Sequence of chain 1.C:
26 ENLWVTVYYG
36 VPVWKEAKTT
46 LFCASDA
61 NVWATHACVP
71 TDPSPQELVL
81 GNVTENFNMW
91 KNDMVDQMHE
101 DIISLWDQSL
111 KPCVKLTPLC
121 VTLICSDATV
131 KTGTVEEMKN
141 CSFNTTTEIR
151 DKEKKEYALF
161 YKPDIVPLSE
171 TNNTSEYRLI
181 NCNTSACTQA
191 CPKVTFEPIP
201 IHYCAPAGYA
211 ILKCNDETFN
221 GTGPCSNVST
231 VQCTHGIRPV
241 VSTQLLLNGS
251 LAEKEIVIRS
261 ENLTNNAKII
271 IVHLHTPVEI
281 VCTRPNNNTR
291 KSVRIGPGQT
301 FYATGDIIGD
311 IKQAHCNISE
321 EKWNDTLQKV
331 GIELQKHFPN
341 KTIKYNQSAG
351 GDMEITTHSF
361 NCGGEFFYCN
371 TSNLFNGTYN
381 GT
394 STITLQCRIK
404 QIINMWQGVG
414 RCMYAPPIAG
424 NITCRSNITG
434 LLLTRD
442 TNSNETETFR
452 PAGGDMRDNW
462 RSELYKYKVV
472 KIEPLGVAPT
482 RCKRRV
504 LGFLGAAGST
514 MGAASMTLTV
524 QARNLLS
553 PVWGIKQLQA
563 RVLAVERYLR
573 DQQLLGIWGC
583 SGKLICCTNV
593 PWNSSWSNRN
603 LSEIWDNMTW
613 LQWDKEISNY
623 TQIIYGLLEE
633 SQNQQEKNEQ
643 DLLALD

A small-molecule ligand and the protein it binds are described below.
Small molecule (SMILES): CC(=O)N[C@H]1[C@H](O[C@H]2[C@H](O)[C@@H](NC(C)=O)CO[C@@H]2CO)O[C@H](CO)[C@@H](O)[C@@H]1O

Binding-site contacts:
Ligand atom N2 contacts residue ASN227 of chain 1.C at 3.0 Å (h-bond).
Ligand atom O6 contacts residue SER229 of chain 1.C at 3.1 Å (h-bond).
Ligand atom C1 contacts residue ASN215 of chain 1.C at 4.0 Å.
Ligand atom C2 contacts residue ASN227 of chain 1.C at 2.5 Å.
Ligand atom C1 contacts residue ASN227 of chain 1.C at 1.4 Å.
Ligand atom O6 contacts residue ASN215 of chain 1.C at 3.1 Å (h-bond).
Ligand atom C6 contacts residue GLU77 of chain 1.C at 3.5 Å.
Ligand atom C8 contacts residue GLU77 of chain 1.C at 4.2 Å.
Ligand atom O7 contacts residue ASN227 of chain 1.C at 2.8 Å (h-bond).
Ligand atom O5 contacts residue ASN215 of chain 1.C at 3.1 Å (h-bond).
Ligand atom C4 contacts residue ASN227 of chain 1.C at 4.2 Å.
Ligand atom O6 contacts residue VAL79 of chain 1.C at 3.6 Å.
Ligand atom C3 contacts residue ASN227 of chain 1.C at 3.8 Å.
Ligand atom O5 contacts residue ASN227 of chain 1.C at 2.3 Å (h-bond).
Ligand atom C6 contacts residue SER229 of chain 1.C at 4.3 Å.
Ligand atom C7 contacts residue ASN227 of chain 1.C at 3.2 Å.
Ligand atom O6 contacts residue GLU77 of chain 1.C at 2.6 Å (salt-bridge).
Ligand atom C6 contacts residue ASN215 of chain 1.C at 3.5 Å.
Ligand atom O6 contacts residue ASN227 of chain 1.C at 4.3 Å.
Ligand atom C5 contacts residue ASN215 of chain 1.C at 3.9 Å.
Ligand atom C5 contacts residue ASN227 of chain 1.C at 3.6 Å.